A small-molecule ligand and the protein it binds are described below.
Small molecule (SMILES): C=C/C=C\[C@H](C)[C@H](OC(N)=O)[C@@H](C)[C@H](O)[C@@H](C)C/C(C)=C\[C@H](C)[C@@H](O)[C@@H](C)/C=C\[C@@H](O)C[C@@H]1OC(=O)[C@H](C)[C@@H](O)[C@H]1C

Binding-site contacts:
Ligand atom C22 contacts residue ARG276 of chain 1.D at 3.6 Å.
Ligand atom C17 contacts residue PRO272 of chain 1.D at 3.9 Å (hydrophobic).
Ligand atom C28 contacts residue CYS211 of chain 1.D at 3.9 Å (hydrophobic).
Ligand atom C29 contacts residue LEU228 of chain 1.D at 3.7 Å (hydrophobic).
Ligand atom C11 contacts residue ASP224 of chain 1.D at 3.9 Å.
Ligand atom C21 contacts residue ARG276 of chain 1.D at 3.8 Å.
Ligand atom C14 contacts residue LEU228 of chain 1.D at 3.9 Å (hydrophobic).
Ligand atom C20 contacts residue THR274 of chain 1.D at 3.5 Å.
Ligand atom O7 contacts residue ARG276 of chain 1.D at 3.9 Å.
Ligand atom C11 contacts residue HIS227 of chain 1.D at 3.8 Å.
Ligand atom C32 contacts residue THR274 of chain 1.D at 4.0 Å.
Ligand atom C13 contacts residue LEU228 of chain 1.D at 3.6 Å (hydrophobic).
Ligand atom C30 contacts residue LEU215 of chain 1.D at 3.3 Å (hydrophobic).
Ligand atom O1 contacts residue HIS227 of chain 1.D at 3.5 Å.
Ligand atom C13 contacts residue HIS227 of chain 1.D at 3.6 Å.
Ligand atom C10 contacts residue HIS227 of chain 1.D at 3.6 Å.
Ligand atom C33 contacts residue LEU361 of chain 1.D at 3.4 Å (hydrophobic).
Ligand atom C23 contacts residue ARG276 of chain 1.D at 3.8 Å.
Ligand atom C27 contacts residue HIS227 of chain 1.D at 3.2 Å.
Ligand atom C29 contacts residue HIS227 of chain 1.D at 3.9 Å.
Ligand atom O5 contacts residue HIS227 of chain 1.D at 3.6 Å.
Ligand atom C23 contacts residue THR274 of chain 1.D at 3.4 Å.
Ligand atom C3 contacts residue ARG359 of chain 1.D at 3.0 Å.
Ligand atom C30 contacts residue LEU273 of chain 1.D at 3.6 Å (hydrophobic).
Ligand atom O3 contacts residue ARG359 of chain 1.D at 2.6 Å (salt-bridge).
Ligand atom C12 contacts residue LEU215 of chain 1.D at 3.9 Å (hydrophobic).
Ligand atom O1 contacts residue ALA231 of chain 1.D at 4.0 Å.
Ligand atom O11 contacts residue ASP224 of chain 1.D at 2.8 Å (salt-bridge).
Ligand atom N33 contacts residue LEU361 of chain 1.D at 3.4 Å.
Ligand atom C31 contacts residue PRO272 of chain 1.D at 3.8 Å (hydrophobic).
Ligand atom C28 contacts residue ASP224 of chain 1.D at 3.7 Å.
Ligand atom C26 contacts residue ARG359 of chain 1.D at 3.9 Å.
Ligand atom O17 contacts residue THR274 of chain 1.D at 3.0 Å (h-bond).
Ligand atom C28 contacts residue LEU215 of chain 1.D at 3.2 Å (hydrophobic).
Ligand atom C17 contacts residue THR274 of chain 1.D at 3.7 Å.
Ligand atom C24 contacts residue ARG276 of chain 1.D at 3.9 Å.
Ligand atom O33 contacts residue LEU361 of chain 1.D at 3.4 Å.
Ligand atom C8 contacts residue ARG276 of chain 1.D at 3.6 Å.
Ligand atom O17 contacts residue PRO272 of chain 1.D at 2.8 Å (h-bond).
Ligand atom O17 contacts residue LEU273 of chain 1.D at 3.3 Å.

Sequence of chain 1.D:
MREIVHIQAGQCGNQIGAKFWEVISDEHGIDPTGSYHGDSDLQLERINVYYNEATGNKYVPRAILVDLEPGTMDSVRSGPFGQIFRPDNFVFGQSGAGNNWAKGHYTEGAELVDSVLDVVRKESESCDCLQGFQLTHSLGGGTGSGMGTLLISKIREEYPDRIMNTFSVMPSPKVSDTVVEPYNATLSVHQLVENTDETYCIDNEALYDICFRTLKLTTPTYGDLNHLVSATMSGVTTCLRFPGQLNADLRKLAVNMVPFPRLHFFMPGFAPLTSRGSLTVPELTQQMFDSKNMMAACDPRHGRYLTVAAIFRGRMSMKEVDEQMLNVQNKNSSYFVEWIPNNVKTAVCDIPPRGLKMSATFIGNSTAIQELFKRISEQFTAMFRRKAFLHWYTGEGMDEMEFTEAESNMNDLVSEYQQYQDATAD